Binding-site contacts:
Ligand atom C13 contacts residue LEU252 of chain 1.C at 3.0 Å (hydrophobic).
Ligand atom C11 contacts residue LEU249 of chain 1.C at 3.9 Å (hydrophobic).
Ligand atom C22 contacts residue MC31 of chain 1.DA at 4.4 Å.
Ligand atom C04 contacts residue LEU46 of chain 1.C at 4.1 Å (hydrophobic).
Ligand atom C01 contacts residue LEU46 of chain 1.C at 4.2 Å (hydrophobic).
Ligand atom C13 contacts residue LEU249 of chain 1.C at 4.2 Å (hydrophobic).
Ligand atom C76 contacts residue MC31 of chain 1.DA at 4.4 Å.
Ligand atom C78 contacts residue LEU54 of chain 1.C at 3.5 Å (hydrophobic).
Ligand atom C15 contacts residue MC31 of chain 1.EA at 4.0 Å.
Ligand atom C24 contacts residue GLN58 of chain 1.C at 4.1 Å.
Ligand atom C11 contacts residue MC31 of chain 1.DA at 4.0 Å.
Ligand atom C19 contacts residue PHE62 of chain 1.C at 3.9 Å (hydrophobic).
Ligand atom C22 contacts residue TYR61 of chain 1.C at 3.6 Å (hydrophobic).
Ligand atom O16 contacts residue ILE253 of chain 1.C at 4.4 Å.
Ligand atom C21 contacts residue PHE62 of chain 1.C at 4.2 Å (hydrophobic).
Ligand atom C21 contacts residue GLN58 of chain 1.C at 3.4 Å.
Ligand atom C22 contacts residue GLN58 of chain 1.C at 3.9 Å.
Ligand atom C05 contacts residue ILE253 of chain 1.C at 4.4 Å (hydrophobic).
Ligand atom O23 contacts residue TYR61 of chain 1.C at 3.7 Å.
Ligand atom C19 contacts residue TYR61 of chain 1.C at 3.8 Å (hydrophobic).
Ligand atom O10 contacts residue MC31 of chain 1.DA at 4.1 Å.
Ligand atom O23 contacts residue GLN58 of chain 1.C at 3.1 Å.
Ligand atom C24 contacts residue TYR61 of chain 1.C at 3.7 Å (hydrophobic).
Ligand atom C01 contacts residue MC31 of chain 1.EA at 3.8 Å.
Ligand atom C21 contacts residue TYR61 of chain 1.C at 3.5 Å (hydrophobic).
Ligand atom C15 contacts residue LEU46 of chain 1.C at 4.1 Å (hydrophobic).
Ligand atom C27 contacts residue GLY57 of chain 1.C at 4.4 Å.
Ligand atom C18 contacts residue PHE62 of chain 1.C at 4.0 Å (hydrophobic).
Ligand atom C03 contacts residue MC31 of chain 1.DA at 4.3 Å.
Ligand atom C26 contacts residue GLY57 of chain 1.C at 4.2 Å.
Ligand atom C75 contacts residue GLN58 of chain 1.C at 3.8 Å.
Ligand atom O16 contacts residue LEU46 of chain 1.C at 3.6 Å.
Ligand atom C05 contacts residue MC31 of chain 1.DA at 4.2 Å.
Ligand atom C24 contacts residue MC31 of chain 1.DA at 3.9 Å.
Ligand atom O28 contacts residue GLY57 of chain 1.C at 4.2 Å.
Ligand atom C51 contacts residue TYR61 of chain 1.C at 4.3 Å (hydrophobic).
Ligand atom C25 contacts residue GLN58 of chain 1.C at 3.8 Å.
Ligand atom C04 contacts residue LEU65 of chain 1.C at 4.1 Å (hydrophobic).
Ligand atom C20 contacts residue TYR61 of chain 1.C at 4.0 Å (hydrophobic).
Ligand atom C18 contacts residue LEU65 of chain 1.C at 3.5 Å (hydrophobic).

Sequence of chain 1.C:
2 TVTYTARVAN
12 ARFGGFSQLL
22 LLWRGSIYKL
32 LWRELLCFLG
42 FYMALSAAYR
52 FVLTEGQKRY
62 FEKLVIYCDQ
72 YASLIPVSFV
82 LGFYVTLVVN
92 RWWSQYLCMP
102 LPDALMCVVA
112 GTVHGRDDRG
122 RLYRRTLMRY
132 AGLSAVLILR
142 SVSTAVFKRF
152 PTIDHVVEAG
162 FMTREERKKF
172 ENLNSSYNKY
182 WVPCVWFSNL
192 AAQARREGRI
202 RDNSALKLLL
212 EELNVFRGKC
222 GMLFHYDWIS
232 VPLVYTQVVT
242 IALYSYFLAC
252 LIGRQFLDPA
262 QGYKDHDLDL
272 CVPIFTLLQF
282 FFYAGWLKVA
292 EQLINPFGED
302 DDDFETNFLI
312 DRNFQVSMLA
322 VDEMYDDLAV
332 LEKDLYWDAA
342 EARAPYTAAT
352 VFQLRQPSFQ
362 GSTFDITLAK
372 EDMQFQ

A small-molecule ligand and the protein it binds are described below.
Small molecule (SMILES): C[C@@H]1CC[C@@]2(OC1)O[C@H]1C[C@H]3[C@@H]4CC=C5C[C@@H](OCCC(CO)CO)CC[C@]5(C)[C@H]4CC[C@]3(C)[C@H]1[C@@H]2C